Sequence of chain 1.B:
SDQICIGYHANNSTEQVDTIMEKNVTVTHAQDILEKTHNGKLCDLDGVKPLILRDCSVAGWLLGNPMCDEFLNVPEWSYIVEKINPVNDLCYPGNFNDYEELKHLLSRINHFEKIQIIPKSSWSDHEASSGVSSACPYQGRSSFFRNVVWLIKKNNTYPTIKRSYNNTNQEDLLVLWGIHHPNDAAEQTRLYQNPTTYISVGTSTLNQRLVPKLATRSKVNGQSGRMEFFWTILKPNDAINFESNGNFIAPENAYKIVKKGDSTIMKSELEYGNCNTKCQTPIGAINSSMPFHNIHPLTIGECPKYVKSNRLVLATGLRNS

Binding-site contacts:
Ligand atom C7 contacts residue ASP238 of chain 1.A at 4.5 Å.
Ligand atom N2 contacts residue ASP238 of chain 1.A at 4.3 Å.
Ligand atom O7 contacts residue ASN166 of chain 1.A at 3.7 Å.
Ligand atom C8 contacts residue ALA239 of chain 1.A at 3.8 Å (hydrophobic).
Ligand atom C8 contacts residue ASP238 of chain 1.A at 3.6 Å.
Ligand atom C2 contacts residue ASN237 of chain 1.A at 3.6 Å.
Ligand atom C1 contacts residue ASN237 of chain 1.A at 3.9 Å.
Ligand atom N2 contacts residue ASN237 of chain 1.A at 2.6 Å (h-bond).
Ligand atom C7 contacts residue ALA239 of chain 1.A at 4.1 Å (hydrophobic).
Ligand atom C8 contacts residue ASN237 of chain 1.A at 3.2 Å.
Ligand atom O5 contacts residue ASN237 of chain 1.A at 4.3 Å.
Ligand atom C7 contacts residue ASN237 of chain 1.A at 3.4 Å.
Ligand atom O4 contacts residue ASN237 of chain 1.A at 4.1 Å.
Ligand atom C3 contacts residue ASN166 of chain 1.A at 3.7 Å.
Ligand atom O5 contacts residue ASN166 of chain 1.A at 2.4 Å (h-bond).
Ligand atom C6 contacts residue ASN237 of chain 1.A at 4.0 Å.
Ligand atom O7 contacts residue ALA239 of chain 1.A at 4.0 Å.
Ligand atom N2 contacts residue ASN166 of chain 1.A at 2.7 Å (h-bond).
Ligand atom C1 contacts residue ASN166 of chain 1.A at 1.4 Å.
Ligand atom C3 contacts residue ASN237 of chain 1.A at 3.8 Å.
Ligand atom C7 contacts residue ASN166 of chain 1.A at 3.5 Å.
Ligand atom C2 contacts residue ASN166 of chain 1.A at 2.4 Å.
Ligand atom C5 contacts residue ASN237 of chain 1.A at 3.4 Å.
Ligand atom C8 contacts residue SER218 of chain 1.B at 3.9 Å.
Ligand atom C4 contacts residue ASN166 of chain 1.A at 4.2 Å.
Ligand atom C5 contacts residue ASN166 of chain 1.A at 3.6 Å.
Ligand atom O3 contacts residue ASN237 of chain 1.A at 4.4 Å.
Ligand atom C4 contacts residue ASN237 of chain 1.A at 4.1 Å.

Sequence of chain 1.A:
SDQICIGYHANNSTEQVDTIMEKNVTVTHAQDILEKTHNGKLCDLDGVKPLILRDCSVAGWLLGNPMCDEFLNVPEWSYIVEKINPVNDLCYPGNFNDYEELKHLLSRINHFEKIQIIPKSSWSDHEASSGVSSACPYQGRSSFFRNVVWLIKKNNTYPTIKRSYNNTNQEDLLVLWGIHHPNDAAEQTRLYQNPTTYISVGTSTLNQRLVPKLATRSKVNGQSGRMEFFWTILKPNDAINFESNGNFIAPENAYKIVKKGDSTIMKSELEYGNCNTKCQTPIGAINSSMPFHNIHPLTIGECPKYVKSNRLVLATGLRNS

A protein and the small-molecule ligand that binds it are described below.
Small molecule (SMILES): CC(=O)N[C@@H]1[C@@H](O)[C@H](O)[C@@H](CO)O[C@H]1O